This protein binds this small molecule.
Small molecule (SMILES): CC(C)(C)c1cc(B(O)O)cc(C(C)(C)C)c1

Binding-site contacts:
Ligand atom C17 contacts residue GLN117 of chain 1.A at 3.7 Å.
Ligand atom C19 contacts residue SER61 of chain 1.A at 3.4 Å.
Ligand atom O05 contacts residue GLY60 of chain 1.A at 3.8 Å.
Ligand atom C19 contacts residue TYR147 of chain 1.A at 3.9 Å (hydrophobic).
Ligand atom C18 contacts residue TYR147 of chain 1.A at 4.2 Å (hydrophobic).
Ligand atom C12 contacts residue TYR218 of chain 1.A at 3.8 Å (hydrophobic).
Ligand atom C18 contacts residue LEU116 of chain 1.A at 3.6 Å (hydrophobic).
Ligand atom O04 contacts residue TYR147 of chain 1.A at 2.7 Å (h-bond).
Ligand atom C06 contacts residue TYR147 of chain 1.A at 4.3 Å (hydrophobic).
Ligand atom O05 contacts residue GLY314 of chain 1.A at 3.7 Å.
Ligand atom O04 contacts residue SER61 of chain 1.A at 2.4 Å (h-bond).
Ligand atom C15 contacts residue ASN149 of chain 1.A at 4.0 Å.
Ligand atom C18 contacts residue ASN149 of chain 1.A at 3.8 Å.
Ligand atom C19 contacts residue ASN149 of chain 1.A at 4.0 Å.
Ligand atom C07 contacts residue TYR218 of chain 1.A at 4.3 Å (hydrophobic).
Ligand atom B03 contacts residue TYR147 of chain 1.A at 3.4 Å.
Ligand atom C08 contacts residue ALA315 of chain 1.A at 4.2 Å (hydrophobic).
Ligand atom C11 contacts residue THR316 of chain 1.A at 4.1 Å.
Ligand atom C06 contacts residue LYS64 of chain 1.A at 4.1 Å.
Ligand atom C16 contacts residue TYR147 of chain 1.A at 4.2 Å (hydrophobic).
Ligand atom C08 contacts residue ASN149 of chain 1.A at 3.5 Å.
Ligand atom O05 contacts residue ALA315 of chain 1.A at 2.7 Å (h-bond).
Ligand atom C11 contacts residue TYR218 of chain 1.A at 3.7 Å (hydrophobic).
Ligand atom C06 contacts residue SER61 of chain 1.A at 2.6 Å.
Ligand atom C07 contacts residue SER61 of chain 1.A at 3.4 Å.
Ligand atom C11 contacts residue ALA315 of chain 1.A at 3.6 Å (hydrophobic).
Ligand atom C09 contacts residue ASN149 of chain 1.A at 4.2 Å.
Ligand atom C14 contacts residue ASN149 of chain 1.A at 3.4 Å.
Ligand atom C17 contacts residue ASN149 of chain 1.A at 4.3 Å.
Ligand atom C12 contacts residue ASN149 of chain 1.A at 3.7 Å.
Ligand atom C07 contacts residue ASN149 of chain 1.A at 4.0 Å.
Ligand atom C07 contacts residue ALA315 of chain 1.A at 3.4 Å (hydrophobic).
Ligand atom O05 contacts residue SER61 of chain 1.A at 2.4 Å (h-bond).
Ligand atom C06 contacts residue ALA315 of chain 1.A at 4.0 Å (hydrophobic).
Ligand atom B03 contacts residue SER61 of chain 1.A at 1.5 Å.
Ligand atom C06 contacts residue ASN149 of chain 1.A at 4.2 Å.
Ligand atom C17 contacts residue LEU116 of chain 1.A at 4.2 Å (hydrophobic).
Ligand atom C13 contacts residue ASN149 of chain 1.A at 3.2 Å.
Ligand atom B03 contacts residue LYS64 of chain 1.A at 3.9 Å.
Ligand atom B03 contacts residue ALA315 of chain 1.A at 3.9 Å.

Sequence of chain 1.A:
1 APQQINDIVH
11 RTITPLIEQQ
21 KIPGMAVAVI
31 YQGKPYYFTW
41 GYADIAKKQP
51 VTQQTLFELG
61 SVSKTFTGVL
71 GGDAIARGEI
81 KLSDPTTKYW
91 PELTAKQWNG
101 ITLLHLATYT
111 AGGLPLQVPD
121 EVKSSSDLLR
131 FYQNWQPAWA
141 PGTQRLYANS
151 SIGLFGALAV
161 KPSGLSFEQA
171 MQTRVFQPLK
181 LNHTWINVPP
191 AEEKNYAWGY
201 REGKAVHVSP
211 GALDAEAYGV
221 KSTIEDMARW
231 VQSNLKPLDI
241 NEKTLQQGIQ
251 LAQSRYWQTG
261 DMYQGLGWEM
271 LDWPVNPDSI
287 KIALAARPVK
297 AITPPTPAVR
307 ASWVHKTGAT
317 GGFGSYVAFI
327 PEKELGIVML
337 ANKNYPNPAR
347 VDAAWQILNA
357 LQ